Binding-site contacts:
Ligand atom PA contacts residue MG1 of chain 1.C at 3.5 Å.
Ligand atom O3C contacts residue ASP133 of chain 1.A at 3.6 Å.
Ligand atom O2 contacts residue ALA48 of chain 1.A at 3.2 Å (h-bond).
Ligand atom O3C contacts residue SER132 of chain 1.A at 3.1 Å (h-bond).
Ligand atom O2 contacts residue PRO47 of chain 1.A at 3.6 Å.
Ligand atom O4' contacts residue LYS111 of chain 1.A at 3.3 Å (salt-bridge).
Ligand atom O1A contacts residue TYR223 of chain 1.A at 2.5 Å (h-bond).
Ligand atom C4' contacts residue GLU226 of chain 1.A at 3.0 Å.
Ligand atom C4 contacts residue LYS111 of chain 1.A at 3.6 Å.
Ligand atom O6' contacts residue GLU226 of chain 1.A at 2.7 Å (salt-bridge).
Ligand atom O3' contacts residue ASP131 of chain 1.A at 2.7 Å (salt-bridge).
Ligand atom O2' contacts residue ASP131 of chain 1.A at 3.2 Å (salt-bridge).
Ligand atom O4C contacts residue LYS111 of chain 1.A at 3.6 Å.
Ligand atom O3' contacts residue LYS111 of chain 1.A at 2.8 Å (salt-bridge).
Ligand atom PB contacts residue ARG255 of chain 1.A at 3.5 Å.
Ligand atom O2A contacts residue ASP133 of chain 1.A at 3.2 Å (salt-bridge).
Ligand atom O3B contacts residue ARG255 of chain 1.A at 3.5 Å (salt-bridge).
Ligand atom O2B contacts residue ARG255 of chain 1.A at 2.9 Å (salt-bridge).
Ligand atom O2 contacts residue SER78 of chain 1.A at 3.3 Å.
Ligand atom O3C contacts residue PRO47 of chain 1.A at 3.2 Å (h-bond).
Ligand atom C4' contacts residue LEU203 of chain 1.A at 3.5 Å (hydrophobic).
Ligand atom O1B contacts residue MG1 of chain 1.C at 2.3 Å.
Ligand atom N3 contacts residue SER78 of chain 1.A at 3.1 Å (h-bond).
Ligand atom O3' contacts residue GLY205 of chain 1.A at 3.4 Å.
Ligand atom C2C contacts residue GLU51 of chain 1.A at 3.3 Å.
Ligand atom O2C contacts residue LEU49 of chain 1.A at 3.0 Å (h-bond).
Ligand atom PB contacts residue MG1 of chain 1.C at 3.3 Å.
Ligand atom O4 contacts residue GLY110 of chain 1.A at 3.2 Å.
Ligand atom C6' contacts residue GLU226 of chain 1.A at 3.5 Å.
Ligand atom O5' contacts residue LEU203 of chain 1.A at 3.5 Å (h-bond).
Ligand atom O4' contacts residue GLU226 of chain 1.A at 2.4 Å (salt-bridge).
Ligand atom O2A contacts residue MG1 of chain 1.C at 2.3 Å.
Ligand atom O2B contacts residue MET263 of chain 1.A at 3.5 Å.
Ligand atom O2C contacts residue GLU51 of chain 1.A at 2.6 Å (salt-bridge).
Ligand atom C4C contacts residue ASP131 of chain 1.A at 3.5 Å.
Ligand atom O2 contacts residue LEU49 of chain 1.A at 3.5 Å (h-bond).
Ligand atom C6' contacts residue TYR223 of chain 1.A at 3.4 Å (hydrophobic).
Ligand atom O3A contacts residue MG1 of chain 1.C at 3.5 Å.
Ligand atom O6' contacts residue LEU203 of chain 1.A at 3.1 Å (h-bond).
Ligand atom O4 contacts residue LYS111 of chain 1.A at 3.5 Å (salt-bridge).

Sequence of chain 1.A:
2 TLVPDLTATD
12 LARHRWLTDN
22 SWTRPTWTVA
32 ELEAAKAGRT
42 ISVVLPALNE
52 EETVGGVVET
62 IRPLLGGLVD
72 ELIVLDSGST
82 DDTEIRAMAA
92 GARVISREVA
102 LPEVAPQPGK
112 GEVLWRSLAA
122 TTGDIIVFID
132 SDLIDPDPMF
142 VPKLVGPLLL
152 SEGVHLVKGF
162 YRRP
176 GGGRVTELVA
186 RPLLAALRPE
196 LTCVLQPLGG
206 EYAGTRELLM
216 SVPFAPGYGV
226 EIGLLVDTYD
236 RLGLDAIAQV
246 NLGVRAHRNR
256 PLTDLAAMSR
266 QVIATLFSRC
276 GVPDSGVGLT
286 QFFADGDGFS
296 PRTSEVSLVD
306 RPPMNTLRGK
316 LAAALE

A small-molecule ligand and the protein it binds are described below.
Small molecule (SMILES): O=c1ccn([C@@H]2O[C@H](CO[P](=O)(O)O[P](=O)(O)O[C@H]3O[C@H](CO)[C@@H](O)[C@H](O)[C@H]3O)[C@@H](O)[C@H]2O)c(=O)[nH]1